The protein below binds the small molecule below.
Small molecule (SMILES): CC(=O)Nc1cc(Nc2cc(NC3CC3)n3ncc(C#N)c3n2)ccc1[C@H]1C[C@@H]1CN

Binding-site contacts:
Ligand atom C11 contacts residue VAL52 of chain 1.A at 3.6 Å (hydrophobic).
Ligand atom N4 contacts residue VAL52 of chain 1.A at 3.5 Å.
Ligand atom C5 contacts residue VAL52 of chain 1.A at 3.6 Å (hydrophobic).
Ligand atom C30 contacts residue HIS114 of chain 1.A at 3.7 Å.
Ligand atom C29 contacts residue VAL115 of chain 1.A at 3.4 Å (hydrophobic).
Ligand atom N20 contacts residue VAL65 of chain 1.A at 3.5 Å.
Ligand atom C30 contacts residue ASN117 of chain 1.A at 3.9 Å.
Ligand atom O3 contacts residue ASP174 of chain 1.A at 3.4 Å.
Ligand atom N27 contacts residue PHE112 of chain 1.A at 3.7 Å.
Ligand atom C29 contacts residue ASN117 of chain 1.A at 3.6 Å.
Ligand atom C30 contacts residue VAL115 of chain 1.A at 3.4 Å (hydrophobic).
Ligand atom N15 contacts residue SO41 of chain 1.I at 2.8 Å (h-bond).
Ligand atom O3 contacts residue LYS67 of chain 1.A at 3.5 Å (salt-bridge).
Ligand atom C18 contacts residue MET162 of chain 1.A at 3.8 Å (hydrophobic).
Ligand atom C12 contacts residue SER50 of chain 1.A at 3.5 Å.
Ligand atom N22 contacts residue VAL65 of chain 1.A at 3.7 Å.
Ligand atom C31 contacts residue LEU44 of chain 1.A at 3.8 Å (hydrophobic).
Ligand atom C24 contacts residue VAL115 of chain 1.A at 3.6 Å (hydrophobic).
Ligand atom N27 contacts residue ILE94 of chain 1.A at 3.7 Å.
Ligand atom C24 contacts residue GLU113 of chain 1.A at 3.2 Å.
Ligand atom N27 contacts residue ILE173 of chain 1.A at 3.8 Å.
Ligand atom C13 contacts residue ARG46 of chain 1.A at 3.7 Å.
Ligand atom C24 contacts residue ILE94 of chain 1.A at 3.7 Å (hydrophobic).
Ligand atom C24 contacts residue VAL65 of chain 1.A at 3.8 Å (hydrophobic).
Ligand atom N20 contacts residue MET162 of chain 1.A at 3.6 Å.
Ligand atom C6 contacts residue ILE173 of chain 1.A at 3.8 Å (hydrophobic).
Ligand atom C14 contacts residue SO41 of chain 1.I at 3.2 Å.
Ligand atom C12 contacts residue VAL52 of chain 1.A at 3.7 Å (hydrophobic).
Ligand atom C19 contacts residue MET162 of chain 1.A at 3.6 Å (hydrophobic).
Ligand atom N25 contacts residue VAL115 of chain 1.A at 3.0 Å (h-bond).
Ligand atom C12 contacts residue GLY47 of chain 1.A at 3.6 Å.
Ligand atom N28 contacts residue VAL115 of chain 1.A at 2.8 Å (h-bond).
Ligand atom C12 contacts residue ARG46 of chain 1.A at 3.5 Å.
Ligand atom C10 contacts residue VAL52 of chain 1.A at 3.5 Å (hydrophobic).
Ligand atom C21 contacts residue MET162 of chain 1.A at 3.9 Å (hydrophobic).
Ligand atom C1 contacts residue VAL52 of chain 1.A at 3.9 Å (hydrophobic).
Ligand atom C14 contacts residue GLY47 of chain 1.A at 3.7 Å.
Ligand atom C26 contacts residue ILE173 of chain 1.A at 3.8 Å (hydrophobic).
Ligand atom C21 contacts residue VAL65 of chain 1.A at 3.7 Å (hydrophobic).
Ligand atom N25 contacts residue VAL65 of chain 1.A at 3.6 Å.

Sequence of chain 1.A:
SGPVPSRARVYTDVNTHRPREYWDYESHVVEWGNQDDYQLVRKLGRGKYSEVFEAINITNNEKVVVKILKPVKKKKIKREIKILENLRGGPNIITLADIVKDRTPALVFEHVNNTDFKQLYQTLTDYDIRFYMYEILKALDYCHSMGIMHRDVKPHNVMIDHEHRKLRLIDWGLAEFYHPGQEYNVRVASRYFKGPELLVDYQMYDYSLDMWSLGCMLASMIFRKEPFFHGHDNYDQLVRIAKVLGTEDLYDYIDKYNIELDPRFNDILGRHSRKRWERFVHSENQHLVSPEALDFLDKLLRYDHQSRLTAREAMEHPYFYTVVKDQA